Binding-site contacts:
Ligand atom O7 contacts residue ARG136 of chain 1.A at 3.0 Å (salt-bridge).
Ligand atom O7 contacts residue ASN19 of chain 1.A at 3.0 Å (h-bond).
Ligand atom O7 contacts residue GLU133 of chain 1.A at 4.2 Å.
Ligand atom C2 contacts residue ASN19 of chain 1.A at 2.4 Å.
Ligand atom C1 contacts residue GLU133 of chain 1.A at 4.4 Å.
Ligand atom O5 contacts residue ASN19 of chain 1.A at 2.4 Å (h-bond).
Ligand atom O5 contacts residue GLU133 of chain 1.A at 4.3 Å.
Ligand atom C4 contacts residue ASN19 of chain 1.A at 4.2 Å.
Ligand atom C5 contacts residue ASN19 of chain 1.A at 3.7 Å.
Ligand atom C3 contacts residue ASN19 of chain 1.A at 3.8 Å.
Ligand atom C1 contacts residue ASN19 of chain 1.A at 1.4 Å.
Ligand atom O6 contacts residue LEU129 of chain 1.A at 4.1 Å.
Ligand atom N2 contacts residue ASN19 of chain 1.A at 2.9 Å (h-bond).
Ligand atom C7 contacts residue ASN19 of chain 1.A at 3.1 Å.
Ligand atom O6 contacts residue VAL22 of chain 1.A at 4.0 Å.
Ligand atom C8 contacts residue ASN19 of chain 1.A at 4.3 Å.
Ligand atom O5 contacts residue VAL22 of chain 1.A at 3.6 Å.
Ligand atom C7 contacts residue ARG136 of chain 1.A at 4.1 Å.
Ligand atom C1 contacts residue VAL22 of chain 1.A at 4.3 Å (hydrophobic).
Ligand atom C6 contacts residue VAL22 of chain 1.A at 4.3 Å (hydrophobic).

The protein below binds the small molecule below.
Small molecule (SMILES): CC(=O)N[C@@H]1[C@@H](O)[C@H](O)[C@@H](CO)O[C@H]1O

Sequence of chain 1.A:
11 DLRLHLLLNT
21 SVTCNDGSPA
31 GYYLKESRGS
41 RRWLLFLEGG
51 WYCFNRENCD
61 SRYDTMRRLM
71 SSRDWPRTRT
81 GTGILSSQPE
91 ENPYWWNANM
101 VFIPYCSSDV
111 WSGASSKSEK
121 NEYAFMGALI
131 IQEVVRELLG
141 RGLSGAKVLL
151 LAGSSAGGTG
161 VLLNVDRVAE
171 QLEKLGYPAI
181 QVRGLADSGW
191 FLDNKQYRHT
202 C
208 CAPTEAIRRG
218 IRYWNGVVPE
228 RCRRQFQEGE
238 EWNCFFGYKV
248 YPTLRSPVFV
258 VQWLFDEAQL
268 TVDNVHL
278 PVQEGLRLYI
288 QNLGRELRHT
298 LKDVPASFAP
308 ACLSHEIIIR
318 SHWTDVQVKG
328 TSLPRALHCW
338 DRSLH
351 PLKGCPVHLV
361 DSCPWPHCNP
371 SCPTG